Sequence of chain 2.B:
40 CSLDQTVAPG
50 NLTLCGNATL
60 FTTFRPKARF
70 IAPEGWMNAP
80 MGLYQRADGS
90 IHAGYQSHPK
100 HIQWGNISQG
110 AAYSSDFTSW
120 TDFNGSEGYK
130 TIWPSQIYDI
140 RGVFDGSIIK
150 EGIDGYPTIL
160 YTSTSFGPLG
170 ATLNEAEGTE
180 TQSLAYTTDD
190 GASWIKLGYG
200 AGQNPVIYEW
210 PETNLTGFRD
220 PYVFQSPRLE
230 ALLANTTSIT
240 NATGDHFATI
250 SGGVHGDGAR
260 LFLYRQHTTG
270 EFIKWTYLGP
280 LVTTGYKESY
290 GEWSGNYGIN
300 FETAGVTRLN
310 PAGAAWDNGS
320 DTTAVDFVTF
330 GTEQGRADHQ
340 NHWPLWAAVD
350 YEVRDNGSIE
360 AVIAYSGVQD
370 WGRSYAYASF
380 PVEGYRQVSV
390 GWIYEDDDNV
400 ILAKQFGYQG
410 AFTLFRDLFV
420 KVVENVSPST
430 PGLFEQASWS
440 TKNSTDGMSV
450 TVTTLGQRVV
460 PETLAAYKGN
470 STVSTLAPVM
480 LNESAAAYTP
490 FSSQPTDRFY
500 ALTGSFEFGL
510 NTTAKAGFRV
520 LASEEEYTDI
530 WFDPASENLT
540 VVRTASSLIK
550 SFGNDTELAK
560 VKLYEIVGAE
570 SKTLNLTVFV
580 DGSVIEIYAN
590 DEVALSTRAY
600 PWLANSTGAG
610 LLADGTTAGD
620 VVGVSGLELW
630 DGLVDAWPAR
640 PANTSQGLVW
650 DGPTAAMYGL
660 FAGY

Binding-site contacts:
Ligand atom N2 contacts residue ALA57 of chain 2.B at 2.8 Å (h-bond).
Ligand atom N2 contacts residue ASN642 of chain 2.B at 2.9 Å (h-bond).
Ligand atom C7 contacts residue ASN642 of chain 2.B at 3.2 Å.
Ligand atom C3 contacts residue ASN642 of chain 2.B at 3.8 Å.
Ligand atom C4 contacts residue ASN642 of chain 2.B at 4.2 Å.
Ligand atom N2 contacts residue THR58 of chain 2.B at 4.2 Å.
Ligand atom C1 contacts residue ALA57 of chain 2.B at 4.0 Å (hydrophobic).
Ligand atom O5 contacts residue ASN642 of chain 2.B at 2.3 Å (h-bond).
Ligand atom C6 contacts residue SER644 of chain 2.B at 3.7 Å.
Ligand atom C5 contacts residue ALA57 of chain 2.B at 4.4 Å (hydrophobic).
Ligand atom C1 contacts residue SER644 of chain 2.B at 3.9 Å.
Ligand atom O3 contacts residue ASN56 of chain 2.B at 4.1 Å.
Ligand atom C2 contacts residue ALA57 of chain 2.B at 3.6 Å (hydrophobic).
Ligand atom O7 contacts residue ASN642 of chain 2.B at 3.3 Å (h-bond).
Ligand atom C8 contacts residue ASN642 of chain 2.B at 4.4 Å.
Ligand atom C3 contacts residue ASN56 of chain 2.B at 4.0 Å.
Ligand atom O3 contacts residue THR58 of chain 2.B at 4.3 Å.
Ligand atom C8 contacts residue ALA57 of chain 2.B at 3.7 Å (hydrophobic).
Ligand atom C5 contacts residue ASN642 of chain 2.B at 3.6 Å.
Ligand atom C3 contacts residue ALA57 of chain 2.B at 3.7 Å (hydrophobic).
Ligand atom C8 contacts residue THR58 of chain 2.B at 3.5 Å.
Ligand atom C5 contacts residue SER644 of chain 2.B at 3.7 Å.
Ligand atom C7 contacts residue ALA57 of chain 2.B at 3.7 Å (hydrophobic).
Ligand atom C8 contacts residue PHE60 of chain 2.B at 4.4 Å (hydrophobic).
Ligand atom O4 contacts residue ASN56 of chain 2.B at 4.0 Å.
Ligand atom C2 contacts residue ASN642 of chain 2.B at 2.5 Å.
Ligand atom C1 contacts residue ASN642 of chain 2.B at 1.4 Å.
Ligand atom C6 contacts residue GLY646 of chain 2.B at 4.0 Å.
Ligand atom O6 contacts residue SER644 of chain 2.B at 4.3 Å.
Ligand atom O5 contacts residue SER644 of chain 2.B at 3.6 Å.
Ligand atom O3 contacts residue ALA57 of chain 2.B at 4.2 Å.

The protein below binds the small molecule below.
Small molecule (SMILES): CC(=O)N[C@@H]1[C@@H](O)[C@H](O)[C@@H](CO)O[C@H]1O